Binding-site contacts:
Ligand atom C1 contacts residue ASN154 of chain 39.A at 1.4 Å.
Ligand atom N2 contacts residue ASN154 of chain 39.A at 2.9 Å (h-bond).
Ligand atom C6 contacts residue MET151 of chain 39.A at 4.5 Å (hydrophobic).
Ligand atom C5 contacts residue THR156 of chain 39.A at 3.9 Å.
Ligand atom O7 contacts residue THR156 of chain 39.A at 4.5 Å.
Ligand atom O5 contacts residue ASN154 of chain 39.A at 2.3 Å (h-bond).
Ligand atom O7 contacts residue HIS148 of chain 39.A at 3.6 Å (h-bond).
Ligand atom C5 contacts residue THR156 of chain 39.A at 4.2 Å.
Ligand atom C3 contacts residue ASN154 of chain 39.A at 3.8 Å.
Ligand atom C2 contacts residue ASN154 of chain 39.A at 2.4 Å.
Ligand atom C8 contacts residue THR156 of chain 39.A at 4.5 Å.
Ligand atom O7 contacts residue ASN154 of chain 39.A at 4.0 Å.
Ligand atom O5 contacts residue ASN157 of chain 39.A at 4.3 Å.
Ligand atom C1 contacts residue GLY150 of chain 39.A at 3.9 Å.
Ligand atom C8 contacts residue ASN157 of chain 39.A at 3.9 Å.
Ligand atom C6 contacts residue ASP161 of chain 39.A at 3.6 Å.
Ligand atom C5 contacts residue ASN154 of chain 39.A at 3.6 Å.
Ligand atom N2 contacts residue GLY150 of chain 39.A at 3.5 Å (h-bond).
Ligand atom O6 contacts residue MET151 of chain 39.A at 4.2 Å.
Ligand atom O5 contacts residue MET151 of chain 39.A at 3.9 Å.
Ligand atom C4 contacts residue ASN154 of chain 39.A at 4.2 Å.
Ligand atom C1 contacts residue MET151 of chain 39.A at 4.1 Å (hydrophobic).
Ligand atom C7 contacts residue ASN154 of chain 39.A at 3.7 Å.
Ligand atom O5 contacts residue THR156 of chain 39.A at 4.0 Å.
Ligand atom C2 contacts residue GLY150 of chain 39.A at 3.8 Å.
Ligand atom C3 contacts residue MET151 of chain 39.A at 4.0 Å (hydrophobic).
Ligand atom C8 contacts residue GLY150 of chain 39.A at 3.8 Å.
Ligand atom C1 contacts residue THR156 of chain 39.A at 4.3 Å.
Ligand atom C6 contacts residue ASN157 of chain 39.A at 3.5 Å.
Ligand atom C4 contacts residue MET151 of chain 39.A at 3.9 Å (hydrophobic).
Ligand atom C5 contacts residue MET151 of chain 39.A at 3.8 Å (hydrophobic).
Ligand atom O7 contacts residue GLY150 of chain 39.A at 2.9 Å (h-bond).
Ligand atom O5 contacts residue THR156 of chain 39.A at 4.0 Å.
Ligand atom C2 contacts residue MET151 of chain 39.A at 4.2 Å (hydrophobic).
Ligand atom C6 contacts residue THR156 of chain 39.A at 4.0 Å.
Ligand atom C7 contacts residue GLY150 of chain 39.A at 3.1 Å.
Ligand atom O6 contacts residue THR156 of chain 39.A at 4.5 Å.
Ligand atom C6 contacts residue THR156 of chain 39.A at 3.7 Å.

Sequence of chain 39.A:
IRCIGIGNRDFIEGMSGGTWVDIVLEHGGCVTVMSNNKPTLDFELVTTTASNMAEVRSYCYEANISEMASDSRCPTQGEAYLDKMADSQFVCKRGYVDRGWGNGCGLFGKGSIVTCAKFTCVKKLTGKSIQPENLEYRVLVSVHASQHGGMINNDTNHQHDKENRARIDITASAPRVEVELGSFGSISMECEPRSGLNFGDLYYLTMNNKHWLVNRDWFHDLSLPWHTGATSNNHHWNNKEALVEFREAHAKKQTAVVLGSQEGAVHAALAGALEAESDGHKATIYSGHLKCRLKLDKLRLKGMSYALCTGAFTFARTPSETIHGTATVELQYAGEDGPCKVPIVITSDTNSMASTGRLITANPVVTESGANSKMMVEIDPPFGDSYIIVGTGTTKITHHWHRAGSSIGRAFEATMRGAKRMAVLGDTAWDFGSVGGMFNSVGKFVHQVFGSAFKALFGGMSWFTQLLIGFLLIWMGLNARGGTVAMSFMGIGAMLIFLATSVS

A protein and the small-molecule ligand that binds it are described below.
Small molecule (SMILES): CC(=O)N[C@H]1[C@H](O[C@H]2[C@H](O)[C@@H](NC(C)=O)CO[C@@H]2CO[C@@H]2O[C@@H](C)[C@@H](O)[C@@H](O)[C@@H]2O)O[C@H](CO)[C@@H](O)[C@@H]1O